Sequence of chain 1.C:
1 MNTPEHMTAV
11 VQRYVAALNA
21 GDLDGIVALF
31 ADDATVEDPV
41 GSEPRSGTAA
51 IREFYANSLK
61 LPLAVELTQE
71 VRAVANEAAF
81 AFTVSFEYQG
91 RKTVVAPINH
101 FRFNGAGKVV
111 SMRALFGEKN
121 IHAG

Binding-site contacts:
Ligand atom C18 contacts residue PHE82 of chain 1.C at 3.9 Å (hydrophobic).
Ligand atom C19 contacts residue PRO97 of chain 1.C at 3.9 Å (hydrophobic).
Ligand atom O26 contacts residue MET112 of chain 1.C at 3.5 Å.
Ligand atom C24 contacts residue LEU18 of chain 1.C at 4.1 Å (hydrophobic).
Ligand atom C19 contacts residue VAL84 of chain 1.C at 4.1 Å (hydrophobic).
Ligand atom C26 contacts residue PHE82 of chain 1.C at 4.4 Å (hydrophobic).
Ligand atom C3 contacts residue PHE86 of chain 1.C at 3.9 Å (hydrophobic).
Ligand atom C25 contacts residue TYR14 of chain 1.C at 3.2 Å (hydrophobic).
Ligand atom C25 contacts residue TYR55 of chain 1.C at 3.9 Å (hydrophobic).
Ligand atom C19 contacts residue ASP38 of chain 1.C at 4.2 Å.
Ligand atom C18 contacts residue ALA114 of chain 1.C at 4.3 Å (hydrophobic).
Ligand atom C26 contacts residue MET112 of chain 1.C at 4.3 Å (hydrophobic).
Ligand atom C19 contacts residue PHE116 of chain 1.C at 3.9 Å (hydrophobic).
Ligand atom C13 contacts residue VAL84 of chain 1.C at 3.7 Å (hydrophobic).
Ligand atom O1 contacts residue PHE86 of chain 1.C at 4.1 Å.
Ligand atom C1 contacts residue PHE86 of chain 1.C at 4.2 Å (hydrophobic).
Ligand atom C25 contacts residue LEU18 of chain 1.C at 3.7 Å (hydrophobic).
Ligand atom O26 contacts residue TYR14 of chain 1.C at 2.7 Å (h-bond).
Ligand atom C5 contacts residue VAL95 of chain 1.C at 3.8 Å (hydrophobic).
Ligand atom O26 contacts residue ASN99 of chain 1.C at 2.9 Å (h-bond).
Ligand atom C27 contacts residue ASP38 of chain 1.C at 3.8 Å.
Ligand atom C12 contacts residue VAL84 of chain 1.C at 3.7 Å (hydrophobic).
Ligand atom C11 contacts residue VAL84 of chain 1.C at 3.9 Å (hydrophobic).
Ligand atom C10 contacts residue PHE86 of chain 1.C at 3.9 Å (hydrophobic).
Ligand atom C26 contacts residue TYR14 of chain 1.C at 3.2 Å (hydrophobic).
Ligand atom C16 contacts residue VAL84 of chain 1.C at 4.0 Å (hydrophobic).
Ligand atom C2 contacts residue PHE86 of chain 1.C at 3.6 Å (hydrophobic).
Ligand atom C1 contacts residue VAL95 of chain 1.C at 3.9 Å (hydrophobic).
Ligand atom C27 contacts residue PHE54 of chain 1.C at 3.6 Å (hydrophobic).
Ligand atom C6 contacts residue PHE116 of chain 1.C at 3.6 Å (hydrophobic).
Ligand atom C4 contacts residue VAL95 of chain 1.C at 4.2 Å (hydrophobic).
Ligand atom C4 contacts residue VAL84 of chain 1.C at 4.2 Å (hydrophobic).
Ligand atom O26 contacts residue PHE82 of chain 1.C at 3.9 Å.
Ligand atom C5 contacts residue PHE116 of chain 1.C at 3.5 Å (hydrophobic).
Ligand atom C24 contacts residue LEU63 of chain 1.C at 4.1 Å (hydrophobic).
Ligand atom C2 contacts residue VAL95 of chain 1.C at 4.3 Å (hydrophobic).
Ligand atom C18 contacts residue PRO97 of chain 1.C at 4.0 Å (hydrophobic).
Ligand atom C26 contacts residue ASN99 of chain 1.C at 4.1 Å.
Ligand atom C6 contacts residue VAL95 of chain 1.C at 3.7 Å (hydrophobic).
Ligand atom C11 contacts residue LEU63 of chain 1.C at 4.4 Å (hydrophobic).

A small-molecule ligand and the protein it binds are described below.
Small molecule (SMILES): C[C@]12CCc3c(ccc4cc(O)ccc34)[C@@H]1CCC2=O